Sequence of chain 2.A:
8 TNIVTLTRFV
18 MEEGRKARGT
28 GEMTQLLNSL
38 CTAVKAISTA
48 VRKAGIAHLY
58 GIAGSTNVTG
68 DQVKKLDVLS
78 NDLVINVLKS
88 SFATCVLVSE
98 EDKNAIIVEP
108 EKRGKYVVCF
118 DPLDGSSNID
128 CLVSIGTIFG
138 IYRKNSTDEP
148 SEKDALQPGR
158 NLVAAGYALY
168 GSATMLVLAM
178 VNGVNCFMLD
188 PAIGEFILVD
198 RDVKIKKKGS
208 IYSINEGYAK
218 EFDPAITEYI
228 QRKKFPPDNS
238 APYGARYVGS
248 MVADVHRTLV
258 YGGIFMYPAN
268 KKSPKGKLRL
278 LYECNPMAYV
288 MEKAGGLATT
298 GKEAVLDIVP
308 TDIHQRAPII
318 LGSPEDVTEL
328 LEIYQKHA

Binding-site contacts:
Ligand atom O2P contacts residue TYR264 of chain 2.A at 2.6 Å (h-bond).
Ligand atom O1P contacts residue ASN212 of chain 2.A at 3.9 Å.
Ligand atom O1P contacts residue ARG243 of chain 2.B at 2.8 Å (salt-bridge).
Ligand atom O1 contacts residue LYS274 of chain 2.A at 3.2 Å.
Ligand atom O3 contacts residue ASP121 of chain 2.A at 2.6 Å (salt-bridge).
Ligand atom O2P contacts residue LYS274 of chain 2.A at 3.6 Å (salt-bridge).
Ligand atom O2 contacts residue PO41 of chain 2.G at 2.9 Å (h-bond).
Ligand atom O2P contacts residue TYR215 of chain 2.A at 2.6 Å (h-bond).
Ligand atom P contacts residue TYR215 of chain 2.A at 3.7 Å.
Ligand atom C2 contacts residue PO41 of chain 2.G at 3.9 Å.
Ligand atom P contacts residue LYS274 of chain 2.A at 3.7 Å.
Ligand atom C1 contacts residue LEU275 of chain 2.A at 3.7 Å (hydrophobic).
Ligand atom P contacts residue ASN212 of chain 2.A at 3.8 Å.
Ligand atom C1 contacts residue PO41 of chain 2.G at 3.5 Å.
Ligand atom O3P contacts residue ARG243 of chain 2.B at 3.8 Å.
Ligand atom O1 contacts residue PO41 of chain 2.G at 3.4 Å (h-bond).
Ligand atom O4 contacts residue MET248 of chain 2.A at 3.4 Å (h-bond).
Ligand atom O5 contacts residue LYS274 of chain 2.A at 2.8 Å (salt-bridge).
Ligand atom O6 contacts residue TYR264 of chain 2.A at 3.4 Å.
Ligand atom C3 contacts residue ASP121 of chain 2.A at 3.6 Å.
Ligand atom O3P contacts residue TYR244 of chain 2.A at 2.7 Å (h-bond).
Ligand atom P contacts residue TYR264 of chain 2.A at 3.7 Å.
Ligand atom C1 contacts residue GLU280 of chain 2.A at 3.2 Å.
Ligand atom O6 contacts residue LYS274 of chain 2.A at 2.7 Å (salt-bridge).
Ligand atom C6 contacts residue GLY246 of chain 2.A at 3.8 Å.
Ligand atom C5 contacts residue LYS274 of chain 2.A at 3.6 Å.
Ligand atom C5 contacts residue GLY246 of chain 2.A at 3.8 Å.
Ligand atom O3 contacts residue GLY122 of chain 2.A at 3.8 Å.
Ligand atom O3P contacts residue TYR264 of chain 2.A at 3.6 Å.
Ligand atom O2 contacts residue GLY122 of chain 2.A at 3.9 Å.
Ligand atom O4 contacts residue GLY246 of chain 2.A at 3.8 Å.
Ligand atom O3 contacts residue SER247 of chain 2.A at 3.8 Å.
Ligand atom C4 contacts residue MET248 of chain 2.A at 3.5 Å (hydrophobic).
Ligand atom O3 contacts residue MET248 of chain 2.A at 2.9 Å (h-bond).
Ligand atom C4 contacts residue GLY246 of chain 2.A at 3.0 Å.
Ligand atom C3 contacts residue MET248 of chain 2.A at 3.5 Å (hydrophobic).
Ligand atom C6 contacts residue LYS274 of chain 2.A at 3.7 Å.
Ligand atom C6 contacts residue TYR264 of chain 2.A at 3.7 Å (hydrophobic).
Ligand atom O3P contacts residue ASN212 of chain 2.A at 3.0 Å (h-bond).
Ligand atom C6 contacts residue TYR244 of chain 2.A at 3.3 Å (hydrophobic).

Sequence of chain 2.B:
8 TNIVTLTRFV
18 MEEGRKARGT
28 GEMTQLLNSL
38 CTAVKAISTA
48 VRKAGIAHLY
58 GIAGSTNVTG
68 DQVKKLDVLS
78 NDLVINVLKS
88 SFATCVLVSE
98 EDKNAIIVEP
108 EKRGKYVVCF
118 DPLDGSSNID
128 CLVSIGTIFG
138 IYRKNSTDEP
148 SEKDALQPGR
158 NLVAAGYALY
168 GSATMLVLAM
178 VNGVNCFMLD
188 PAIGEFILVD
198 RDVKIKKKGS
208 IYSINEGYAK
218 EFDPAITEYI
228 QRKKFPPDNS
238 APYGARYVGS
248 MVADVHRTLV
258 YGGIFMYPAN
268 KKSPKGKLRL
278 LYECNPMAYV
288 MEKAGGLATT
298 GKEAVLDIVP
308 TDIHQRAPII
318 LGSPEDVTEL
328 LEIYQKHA

The protein below binds the small molecule below.
Small molecule (SMILES): O=P(O)(O)OC[C@H]1O[C@](O)(CO)[C@@H](O)[C@@H]1O